Sequence of chain 1.D:
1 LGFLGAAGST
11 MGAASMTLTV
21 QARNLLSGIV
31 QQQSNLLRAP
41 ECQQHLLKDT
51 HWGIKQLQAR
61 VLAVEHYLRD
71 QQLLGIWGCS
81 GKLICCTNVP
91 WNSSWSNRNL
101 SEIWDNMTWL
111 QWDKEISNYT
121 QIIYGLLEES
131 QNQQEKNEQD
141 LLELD

Binding-site contacts:
Ligand atom C3 contacts residue ASN92 of chain 1.D at 3.9 Å.
Ligand atom N2 contacts residue ASN92 of chain 1.D at 2.8 Å (h-bond).
Ligand atom O7 contacts residue ASN92 of chain 1.D at 3.2 Å (h-bond).
Ligand atom C5 contacts residue ASN92 of chain 1.D at 3.8 Å.
Ligand atom O5 contacts residue ASN92 of chain 1.D at 2.5 Å (h-bond).
Ligand atom C8 contacts residue PRO90 of chain 1.D at 3.9 Å (hydrophobic).
Ligand atom C8 contacts residue TRP91 of chain 1.D at 3.5 Å (hydrophobic).
Ligand atom C2 contacts residue ASN92 of chain 1.D at 2.5 Å.
Ligand atom O5 contacts residue SER94 of chain 1.D at 4.3 Å.
Ligand atom C4 contacts residue ASN92 of chain 1.D at 4.3 Å.
Ligand atom C1 contacts residue ASN92 of chain 1.D at 1.5 Å.
Ligand atom C7 contacts residue ASN92 of chain 1.D at 3.2 Å.
Ligand atom O7 contacts residue PRO90 of chain 1.D at 4.2 Å.
Ligand atom C1 contacts residue SER94 of chain 1.D at 4.1 Å.
Ligand atom C8 contacts residue ASN92 of chain 1.D at 3.8 Å.

A protein and the small-molecule ligand that binds it are described below.
Small molecule (SMILES): CC(=O)N[C@@H]1[C@@H](O)[C@H](O)[C@@H](CO)O[C@H]1O